Binding-site contacts:
Ligand atom CG1 contacts residue VAL93 of chain 1.F at 4.1 Å (hydrophobic).
Ligand atom OE2 contacts residue ARG5 of chain 1.E at 3.6 Å.
Ligand atom C contacts residue ILE92 of chain 1.F at 3.9 Å (hydrophobic).
Ligand atom OE2 contacts residue PHE8 of chain 1.E at 4.3 Å.
Ligand atom C contacts residue VAL93 of chain 1.F at 3.6 Å (hydrophobic).
Ligand atom N contacts residue VAL93 of chain 1.F at 3.2 Å.
Ligand atom CA contacts residue ILE92 of chain 1.F at 3.8 Å (hydrophobic).
Ligand atom CB contacts residue VAL93 of chain 1.F at 3.7 Å (hydrophobic).
Ligand atom CA contacts residue ILE92 of chain 1.F at 3.6 Å (hydrophobic).
Ligand atom CA contacts residue THR95 of chain 1.F at 4.5 Å.
Ligand atom CD1 contacts residue VAL93 of chain 1.F at 3.4 Å (hydrophobic).
Ligand atom CG2 contacts residue TYR15 of chain 1.F at 3.9 Å (hydrophobic).
Ligand atom OE1 contacts residue THR95 of chain 1.F at 3.9 Å.
Ligand atom O contacts residue VAL93 of chain 1.F at 3.3 Å.
Ligand atom CG2 contacts residue ILE12 of chain 1.F at 4.3 Å (hydrophobic).
Ligand atom N contacts residue ILE92 of chain 1.F at 3.2 Å.
Ligand atom CA contacts residue VAL93 of chain 1.F at 4.2 Å (hydrophobic).
Ligand atom CA contacts residue VAL93 of chain 1.F at 4.0 Å (hydrophobic).
Ligand atom CG2 contacts residue TYR15 of chain 1.F at 4.4 Å (hydrophobic).
Ligand atom O contacts residue VAL93 of chain 1.F at 4.3 Å.
Ligand atom CD1 contacts residue ILE92 of chain 1.F at 3.7 Å (hydrophobic).
Ligand atom CB contacts residue ILE92 of chain 1.F at 4.1 Å (hydrophobic).
Ligand atom CA contacts residue VAL93 of chain 1.F at 3.7 Å (hydrophobic).
Ligand atom CG2 contacts residue ILE92 of chain 1.F at 3.5 Å (hydrophobic).
Ligand atom O contacts residue ILE92 of chain 1.F at 4.2 Å.
Ligand atom CB contacts residue TYR15 of chain 1.F at 3.6 Å (hydrophobic).
Ligand atom CG1 contacts residue GLN11 of chain 1.F at 4.0 Å.
Ligand atom OE2 contacts residue TYR4 of chain 1.E at 4.4 Å.
Ligand atom CG1 contacts residue TYR15 of chain 1.F at 3.0 Å (hydrophobic).
Ligand atom CD1 contacts residue ILE12 of chain 1.F at 4.1 Å (hydrophobic).
Ligand atom N contacts residue VAL93 of chain 1.F at 3.8 Å.
Ligand atom C contacts residue VAL93 of chain 1.F at 3.5 Å (hydrophobic).
Ligand atom CG contacts residue VAL93 of chain 1.F at 3.4 Å (hydrophobic).
Ligand atom O contacts residue GLN11 of chain 1.F at 4.1 Å.

Sequence of chain 1.E:
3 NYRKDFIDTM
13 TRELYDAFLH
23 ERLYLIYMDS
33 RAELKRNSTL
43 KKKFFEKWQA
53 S

A small-molecule ligand and the protein it binds are described below.
Small molecule (SMILES): CC[C@H](C)[C@H](NC(=O)[C@H](CO)NC(=O)[C@@H](N)CCC(=O)O)C(=O)N[C@H](C=O)C(C)C

Sequence of chain 1.F:
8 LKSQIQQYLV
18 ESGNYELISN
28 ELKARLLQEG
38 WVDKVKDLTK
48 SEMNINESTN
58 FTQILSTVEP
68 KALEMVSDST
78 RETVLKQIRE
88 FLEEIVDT